A protein and the small-molecule ligand that binds it are described below.
Small molecule (SMILES): NCCc1ccc(Cl)c(Cl)c1

Sequence of chain 1.A:
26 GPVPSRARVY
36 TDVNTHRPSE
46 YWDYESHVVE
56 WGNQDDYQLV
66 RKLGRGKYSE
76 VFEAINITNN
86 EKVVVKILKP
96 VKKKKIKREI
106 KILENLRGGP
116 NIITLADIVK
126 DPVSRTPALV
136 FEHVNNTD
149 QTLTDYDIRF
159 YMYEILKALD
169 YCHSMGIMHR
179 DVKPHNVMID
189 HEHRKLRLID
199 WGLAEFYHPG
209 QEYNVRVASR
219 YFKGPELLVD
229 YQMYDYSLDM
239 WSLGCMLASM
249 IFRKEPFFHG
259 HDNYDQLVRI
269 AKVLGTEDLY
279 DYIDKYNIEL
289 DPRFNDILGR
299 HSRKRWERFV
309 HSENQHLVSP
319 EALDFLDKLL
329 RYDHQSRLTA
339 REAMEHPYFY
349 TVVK

Binding-site contacts:
Ligand atom C contacts residue GLN59 of chain 1.A at 3.9 Å.
Ligand atom C7 contacts residue GLN59 of chain 1.A at 3.8 Å.
Ligand atom CL1 contacts residue TYR62 of chain 1.A at 3.1 Å.
Ligand atom C2 contacts residue ILE92 of chain 1.A at 4.0 Å (hydrophobic).
Ligand atom CL1 contacts residue GLN59 of chain 1.A at 3.9 Å.
Ligand atom C4 contacts residue VAL90 of chain 1.A at 3.9 Å (hydrophobic).
Ligand atom C2 contacts residue LEU64 of chain 1.A at 3.7 Å (hydrophobic).
Ligand atom C3 contacts residue ILE92 of chain 1.A at 3.3 Å (hydrophobic).
Ligand atom C6 contacts residue GLN59 of chain 1.A at 3.8 Å.
Ligand atom N contacts residue GLN59 of chain 1.A at 3.7 Å.
Ligand atom C1 contacts residue ILE92 of chain 1.A at 4.1 Å (hydrophobic).
Ligand atom C4 contacts residue ALA133 of chain 1.A at 4.1 Å (hydrophobic).
Ligand atom C4 contacts residue GLN59 of chain 1.A at 3.5 Å.
Ligand atom CL contacts residue LEU64 of chain 1.A at 4.4 Å.
Ligand atom C3 contacts residue LEU64 of chain 1.A at 4.3 Å (hydrophobic).
Ligand atom C3 contacts residue GLN59 of chain 1.A at 3.7 Å.
Ligand atom CL1 contacts residue LEU64 of chain 1.A at 4.0 Å.
Ligand atom N contacts residue ASP126 of chain 1.A at 2.9 Å (salt-bridge).
Ligand atom CL contacts residue VAL124 of chain 1.A at 3.9 Å.
Ligand atom C2 contacts residue GLN59 of chain 1.A at 3.9 Å.
Ligand atom C contacts residue ASP126 of chain 1.A at 2.9 Å.
Ligand atom C4 contacts residue LEU64 of chain 1.A at 4.4 Å (hydrophobic).
Ligand atom CL contacts residue GLN59 of chain 1.A at 3.6 Å.
Ligand atom CL contacts residue VAL90 of chain 1.A at 3.8 Å.
Ligand atom C1 contacts residue ASP126 of chain 1.A at 4.4 Å.
Ligand atom C5 contacts residue LEU64 of chain 1.A at 3.9 Å (hydrophobic).
Ligand atom CL contacts residue TYR62 of chain 1.A at 3.8 Å.
Ligand atom C7 contacts residue LEU64 of chain 1.A at 3.6 Å (hydrophobic).
Ligand atom C5 contacts residue GLN59 of chain 1.A at 3.5 Å.
Ligand atom C1 contacts residue LEU64 of chain 1.A at 4.0 Å (hydrophobic).
Ligand atom C5 contacts residue VAL90 of chain 1.A at 4.2 Å (hydrophobic).
Ligand atom CL1 contacts residue GLN63 of chain 1.A at 4.2 Å.
Ligand atom C4 contacts residue ILE92 of chain 1.A at 3.9 Å (hydrophobic).
Ligand atom C6 contacts residue LEU64 of chain 1.A at 3.8 Å (hydrophobic).